Sequence of chain 1.K:
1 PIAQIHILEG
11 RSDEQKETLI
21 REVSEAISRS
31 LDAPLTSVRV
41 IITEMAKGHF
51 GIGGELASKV

This small molecule binds to this protein.
Small molecule (SMILES): O=C(O)C(=O)CCCF

Binding-site contacts:
Ligand atom C5 contacts residue PRO1 of chain 1.K at 3.6 Å (hydrophobic).
Ligand atom C4 contacts residue PRO1 of chain 1.K at 2.4 Å (hydrophobic).
Ligand atom C4 contacts residue SER37 of chain 1.K at 3.2 Å.
Ligand atom C2 contacts residue ILE2 of chain 1.K at 4.1 Å (hydrophobic).
Ligand atom C6 contacts residue ARG39 of chain 1.K at 4.5 Å.
Ligand atom O10 contacts residue ILE2 of chain 1.K at 4.2 Å.
Ligand atom O10 contacts residue ARG39 of chain 1.K at 4.4 Å.
Ligand atom C2 contacts residue PRO1 of chain 1.K at 2.5 Å (hydrophobic).
Ligand atom F1 contacts residue PRO1 of chain 1.K at 2.9 Å.
Ligand atom C3 contacts residue ILE2 of chain 1.K at 3.9 Å (hydrophobic).
Ligand atom O7 contacts residue ARG39 of chain 1.K at 3.6 Å.
Ligand atom O10 contacts residue PRO1 of chain 1.K at 3.9 Å.
Ligand atom C5 contacts residue SER37 of chain 1.K at 3.2 Å.
Ligand atom O10 contacts residue SER37 of chain 1.K at 3.6 Å (h-bond).
Ligand atom C3 contacts residue SER37 of chain 1.K at 3.6 Å.
Ligand atom O8 contacts residue SER37 of chain 1.K at 3.7 Å.
Ligand atom O7 contacts residue SER37 of chain 1.K at 4.0 Å.
Ligand atom C3 contacts residue PRO1 of chain 1.K at 1.3 Å (hydrophobic).
Ligand atom C6 contacts residue SER37 of chain 1.K at 3.7 Å.